Sequence of chain 1.BA:
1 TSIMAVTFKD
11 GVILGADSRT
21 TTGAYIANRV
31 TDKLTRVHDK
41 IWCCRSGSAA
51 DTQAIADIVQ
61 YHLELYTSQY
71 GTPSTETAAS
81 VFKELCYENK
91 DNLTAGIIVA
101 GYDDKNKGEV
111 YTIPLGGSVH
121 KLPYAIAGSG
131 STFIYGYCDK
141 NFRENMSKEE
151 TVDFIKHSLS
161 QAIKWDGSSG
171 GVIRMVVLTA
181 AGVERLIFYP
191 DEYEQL

Binding-site contacts:
Ligand atom C47 contacts residue THR1 of chain 1.BA at 1.4 Å.
Ligand atom N30 contacts residue THR21 of chain 1.BA at 3.1 Å (h-bond).
Ligand atom C44 contacts residue THR1 of chain 1.BA at 3.6 Å.
Ligand atom C13 contacts residue HIS116 of chain 1.V at 3.7 Å.
Ligand atom C43 contacts residue GLY47 of chain 1.BA at 3.3 Å.
Ligand atom C42 contacts residue GLY47 of chain 1.BA at 3.7 Å.
Ligand atom O48 contacts residue GLY47 of chain 1.BA at 2.9 Å (h-bond).
Ligand atom O29 contacts residue ALA49 of chain 1.BA at 3.1 Å (h-bond).
Ligand atom O48 contacts residue THR1 of chain 1.BA at 2.3 Å (h-bond).
Ligand atom C26 contacts residue SER118 of chain 1.V at 3.5 Å.
Ligand atom N4 contacts residue THR22 of chain 1.BA at 3.8 Å.
Ligand atom O60 contacts residue SER129 of chain 1.BA at 3.7 Å.
Ligand atom C59 contacts residue SER129 of chain 1.BA at 3.6 Å.
Ligand atom O21 contacts residue THR21 of chain 1.BA at 3.7 Å.
Ligand atom O60 contacts residue THR1 of chain 1.BA at 3.1 Å (h-bond).
Ligand atom C27 contacts residue THR22 of chain 1.BA at 3.0 Å.
Ligand atom C39 contacts residue GLY47 of chain 1.BA at 3.5 Å.
Ligand atom C18 contacts residue SER48 of chain 1.BA at 3.5 Å.
Ligand atom O40 contacts residue THR20 of chain 1.BA at 3.4 Å.
Ligand atom N41 contacts residue THR1 of chain 1.BA at 3.7 Å.
Ligand atom C23 contacts residue THR21 of chain 1.BA at 3.4 Å.
Ligand atom C38 contacts residue SER48 of chain 1.BA at 3.8 Å.
Ligand atom C26 contacts residue HIS114 of chain 1.V at 3.4 Å.
Ligand atom C24 contacts residue THR20 of chain 1.BA at 3.7 Å.
Ligand atom C58 contacts residue SER168 of chain 1.BA at 3.5 Å.
Ligand atom O40 contacts residue THR21 of chain 1.BA at 3.3 Å (h-bond).
Ligand atom C45 contacts residue ARG45 of chain 1.BA at 3.4 Å.
Ligand atom O48 contacts residue SER46 of chain 1.BA at 3.5 Å.
Ligand atom O21 contacts residue THR22 of chain 1.BA at 3.5 Å.
Ligand atom C46 contacts residue THR20 of chain 1.BA at 3.5 Å.
Ligand atom C58 contacts residue THR1 of chain 1.BA at 2.5 Å.
Ligand atom N41 contacts residue GLY47 of chain 1.BA at 2.8 Å (h-bond).
Ligand atom C51 contacts residue THR1 of chain 1.BA at 1.5 Å.
Ligand atom C42 contacts residue THR1 of chain 1.BA at 2.3 Å.
Ligand atom C38 contacts residue GLY47 of chain 1.BA at 3.4 Å.
Ligand atom C43 contacts residue THR1 of chain 1.BA at 2.7 Å.
Ligand atom C59 contacts residue THR1 of chain 1.BA at 2.5 Å.
Ligand atom C31 contacts residue GLY47 of chain 1.BA at 3.4 Å.
Ligand atom O9 contacts residue THR22 of chain 1.BA at 3.8 Å.
Ligand atom C28 contacts residue THR21 of chain 1.BA at 3.8 Å.

Sequence of chain 1.V:
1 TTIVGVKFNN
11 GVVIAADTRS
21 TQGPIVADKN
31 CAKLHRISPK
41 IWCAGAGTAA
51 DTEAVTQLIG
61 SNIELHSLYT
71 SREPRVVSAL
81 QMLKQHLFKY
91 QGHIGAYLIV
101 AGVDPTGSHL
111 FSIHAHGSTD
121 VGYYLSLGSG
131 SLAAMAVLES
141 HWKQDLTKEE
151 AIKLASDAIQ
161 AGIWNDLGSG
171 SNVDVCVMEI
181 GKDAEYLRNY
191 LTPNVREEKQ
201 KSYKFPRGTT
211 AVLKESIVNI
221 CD

This protein binds this small molecule.
Small molecule (SMILES): CC(C)C[C@H](NC(=O)[C@H](CCc1ccccc1)NC(=O)CN1CCOCC1)C(=O)N[C@@H](Cc1ccccc1)C(=O)N[C@@H](CC(C)C)[C@@H](O)[C@H](C)CO